Sequence of chain 1.A:
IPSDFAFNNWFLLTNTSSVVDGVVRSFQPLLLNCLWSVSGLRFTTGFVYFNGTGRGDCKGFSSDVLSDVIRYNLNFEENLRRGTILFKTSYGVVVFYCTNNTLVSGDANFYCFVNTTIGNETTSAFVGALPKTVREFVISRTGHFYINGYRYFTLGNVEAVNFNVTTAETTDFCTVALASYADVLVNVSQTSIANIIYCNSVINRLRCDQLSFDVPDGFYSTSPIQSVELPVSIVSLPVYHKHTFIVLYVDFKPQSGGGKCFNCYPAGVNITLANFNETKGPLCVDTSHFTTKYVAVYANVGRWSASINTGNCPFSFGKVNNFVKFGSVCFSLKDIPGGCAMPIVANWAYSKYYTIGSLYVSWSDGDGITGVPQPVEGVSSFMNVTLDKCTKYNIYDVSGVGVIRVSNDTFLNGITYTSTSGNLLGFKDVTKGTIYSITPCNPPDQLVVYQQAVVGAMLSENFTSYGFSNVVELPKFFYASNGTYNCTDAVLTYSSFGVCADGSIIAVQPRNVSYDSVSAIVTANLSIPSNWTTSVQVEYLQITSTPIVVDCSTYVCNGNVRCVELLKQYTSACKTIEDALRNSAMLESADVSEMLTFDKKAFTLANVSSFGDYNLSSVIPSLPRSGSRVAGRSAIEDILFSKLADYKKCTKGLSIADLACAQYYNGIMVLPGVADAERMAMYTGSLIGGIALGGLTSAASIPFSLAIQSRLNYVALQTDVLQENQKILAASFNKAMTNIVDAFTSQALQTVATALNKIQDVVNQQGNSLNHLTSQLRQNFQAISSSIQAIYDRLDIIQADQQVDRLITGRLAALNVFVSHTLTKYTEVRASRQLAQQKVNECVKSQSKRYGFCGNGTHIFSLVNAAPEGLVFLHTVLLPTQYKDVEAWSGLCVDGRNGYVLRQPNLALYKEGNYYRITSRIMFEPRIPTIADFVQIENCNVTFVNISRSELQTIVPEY

Binding-site contacts:
Ligand atom O5 contacts residue ASN122 of chain 1.A at 2.2 Å (h-bond).
Ligand atom C7 contacts residue ASN122 of chain 1.A at 3.5 Å.
Ligand atom O7 contacts residue ASN122 of chain 1.A at 4.5 Å.
Ligand atom C2 contacts residue ASN122 of chain 1.A at 2.4 Å.
Ligand atom C4 contacts residue ASN122 of chain 1.A at 4.1 Å.
Ligand atom C5 contacts residue ASN122 of chain 1.A at 3.6 Å.
Ligand atom O7 contacts residue CYS230 of chain 1.A at 3.7 Å.
Ligand atom C7 contacts residue CYS230 of chain 1.A at 3.0 Å (hydrophobic).
Ligand atom C6 contacts residue THR227 of chain 1.A at 3.5 Å.
Ligand atom O5 contacts residue CYS230 of chain 1.A at 4.4 Å.
Ligand atom N2 contacts residue CYS230 of chain 1.A at 3.5 Å (h-bond).
Ligand atom C6 contacts residue ASN122 of chain 1.A at 4.5 Å.
Ligand atom C1 contacts residue ASN122 of chain 1.A at 1.5 Å.
Ligand atom C1 contacts residue CYS230 of chain 1.A at 3.5 Å (hydrophobic).
Ligand atom C2 contacts residue CYS230 of chain 1.A at 3.6 Å (hydrophobic).
Ligand atom C3 contacts residue ASN122 of chain 1.A at 3.8 Å.
Ligand atom O6 contacts residue THR227 of chain 1.A at 3.2 Å.
Ligand atom C8 contacts residue CYS230 of chain 1.A at 2.4 Å (hydrophobic).
Ligand atom C4 contacts residue THR227 of chain 1.A at 4.4 Å.
Ligand atom C5 contacts residue THR227 of chain 1.A at 4.4 Å.
Ligand atom N2 contacts residue ASN122 of chain 1.A at 3.0 Å (h-bond).
Ligand atom C8 contacts residue ASN122 of chain 1.A at 3.3 Å.

A small-molecule ligand and the protein it binds are described below.
Small molecule (SMILES): CC(=O)N[C@@H]1[C@@H](O)[C@H](O)[C@@H](CO)O[C@H]1O